Binding-site contacts:
Ligand atom O6 contacts residue ASN59 of chain 1.A at 3.9 Å.
Ligand atom C5 contacts residue GLN47 of chain 1.A at 3.6 Å.
Ligand atom O6 contacts residue SER61 of chain 1.A at 4.0 Å.
Ligand atom C1 contacts residue GLN47 of chain 1.A at 3.9 Å.
Ligand atom O5 contacts residue GLN47 of chain 1.A at 3.6 Å (h-bond).
Ligand atom C6 contacts residue GLN47 of chain 1.A at 4.3 Å.
Ligand atom C5 contacts residue ASN59 of chain 1.A at 3.1 Å.
Ligand atom C6 contacts residue ASN59 of chain 1.A at 4.0 Å.
Ligand atom O6 contacts residue GLN47 of chain 1.A at 3.7 Å.
Ligand atom C4 contacts residue ASN59 of chain 1.A at 3.9 Å.
Ligand atom N2 contacts residue ASN59 of chain 1.A at 3.3 Å (h-bond).
Ligand atom O7 contacts residue LEU56 of chain 1.A at 4.2 Å.
Ligand atom O7 contacts residue LEU49 of chain 1.A at 4.5 Å.
Ligand atom C1 contacts residue ASN59 of chain 1.A at 1.4 Å.
Ligand atom C7 contacts residue ASN59 of chain 1.A at 3.5 Å.
Ligand atom C3 contacts residue ASN59 of chain 1.A at 3.7 Å.
Ligand atom C1 contacts residue LEU49 of chain 1.A at 4.4 Å (hydrophobic).
Ligand atom O5 contacts residue ASN59 of chain 1.A at 1.7 Å (h-bond).
Ligand atom O7 contacts residue ASN59 of chain 1.A at 3.0 Å (h-bond).
Ligand atom C2 contacts residue ASN59 of chain 1.A at 2.6 Å.

Sequence of chain 1.A:
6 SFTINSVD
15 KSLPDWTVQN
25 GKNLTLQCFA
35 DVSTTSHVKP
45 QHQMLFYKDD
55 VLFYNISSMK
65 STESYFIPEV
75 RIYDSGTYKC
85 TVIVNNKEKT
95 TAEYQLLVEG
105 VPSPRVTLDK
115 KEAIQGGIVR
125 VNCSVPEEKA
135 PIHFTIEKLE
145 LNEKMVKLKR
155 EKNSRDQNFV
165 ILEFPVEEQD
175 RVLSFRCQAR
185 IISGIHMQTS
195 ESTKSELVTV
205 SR

A small-molecule ligand and the protein it binds are described below.
Small molecule (SMILES): CC(=O)N[C@@H]1[C@@H](O)[C@H](O)[C@@H](CO)O[C@H]1O